Binding-site contacts:
Ligand atom O2 contacts residue ARG31 of chain 1.GA at 2.6 Å (salt-bridge).
Ligand atom C7 contacts residue LEU35 of chain 1.GA at 4.0 Å (hydrophobic).
Ligand atom C6 contacts residue PHE43 of chain 1.GA at 3.6 Å (hydrophobic).
Ligand atom C3 contacts residue LEU69 of chain 1.GA at 4.2 Å (hydrophobic).
Ligand atom C7 contacts residue LYS143 of chain 1.GA at 3.4 Å.
Ligand atom C13 contacts residue VAL95 of chain 1.GA at 3.2 Å (hydrophobic).
Ligand atom O3 contacts residue MET72 of chain 1.GA at 3.4 Å.
Ligand atom C14 contacts residue GLY140 of chain 1.GA at 4.1 Å.
Ligand atom C12 contacts residue VAL95 of chain 1.GA at 3.6 Å (hydrophobic).
Ligand atom C15 contacts residue VAL95 of chain 1.GA at 3.9 Å (hydrophobic).
Ligand atom C2 contacts residue PHE63 of chain 1.GA at 3.9 Å (hydrophobic).
Ligand atom C4 contacts residue PHE63 of chain 1.GA at 3.9 Å (hydrophobic).
Ligand atom C12 contacts residue 2AN1 of chain 1.RG at 4.1 Å.
Ligand atom C10 contacts residue MET72 of chain 1.GA at 4.1 Å (hydrophobic).
Ligand atom S contacts residue ARG31 of chain 1.GA at 4.0 Å.
Ligand atom C15 contacts residue LEU90 of chain 1.GA at 3.7 Å (hydrophobic).
Ligand atom C9 contacts residue LYS143 of chain 1.GA at 3.9 Å.
Ligand atom C8 contacts residue LEU35 of chain 1.GA at 3.8 Å (hydrophobic).
Ligand atom C3 contacts residue PHE63 of chain 1.GA at 3.6 Å (hydrophobic).
Ligand atom C14 contacts residue VAL95 of chain 1.GA at 3.4 Å (hydrophobic).
Ligand atom C5 contacts residue LYS143 of chain 1.GA at 3.5 Å.
Ligand atom C14 contacts residue GLU136 of chain 1.GA at 4.2 Å.
Ligand atom C13 contacts residue 2AN1 of chain 1.RG at 3.7 Å.
Ligand atom N contacts residue MET72 of chain 1.GA at 3.8 Å.
Ligand atom C11 contacts residue VAL95 of chain 1.GA at 4.1 Å (hydrophobic).
Ligand atom C4 contacts residue PHE43 of chain 1.GA at 3.9 Å (hydrophobic).
Ligand atom C1 contacts residue MET72 of chain 1.GA at 3.8 Å (hydrophobic).
Ligand atom C8 contacts residue LYS143 of chain 1.GA at 3.7 Å.
Ligand atom C10 contacts residue LYS143 of chain 1.GA at 3.6 Å.
Ligand atom C4 contacts residue LYS143 of chain 1.GA at 3.5 Å.
Ligand atom O1 contacts residue ALA144 of chain 1.GA at 3.9 Å.
Ligand atom C16 contacts residue LEU90 of chain 1.GA at 3.7 Å (hydrophobic).
Ligand atom C13 contacts residue GLY140 of chain 1.GA at 3.9 Å.
Ligand atom C5 contacts residue PHE43 of chain 1.GA at 3.7 Å (hydrophobic).
Ligand atom C6 contacts residue LYS143 of chain 1.GA at 3.3 Å.
Ligand atom C15 contacts residue TYR105 of chain 1.GA at 3.9 Å (hydrophobic).
Ligand atom C7 contacts residue PHE43 of chain 1.GA at 4.0 Å (hydrophobic).
Ligand atom C16 contacts residue TYR105 of chain 1.GA at 3.8 Å (hydrophobic).
Ligand atom O2 contacts residue ALA144 of chain 1.GA at 3.5 Å.
Ligand atom C3 contacts residue LYS143 of chain 1.GA at 4.0 Å.

Sequence of chain 1.GA:
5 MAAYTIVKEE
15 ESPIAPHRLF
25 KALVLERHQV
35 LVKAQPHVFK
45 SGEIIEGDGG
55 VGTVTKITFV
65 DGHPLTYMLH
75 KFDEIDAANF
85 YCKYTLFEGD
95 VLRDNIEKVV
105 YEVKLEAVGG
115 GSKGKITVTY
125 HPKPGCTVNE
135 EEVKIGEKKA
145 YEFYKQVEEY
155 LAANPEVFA

The protein below binds the small molecule below.
Small molecule (SMILES): O=S(=O)(O)c1cccc2cccc(Nc3ccccc3)c12